Binding-site contacts:
Ligand atom N contacts residue ASP169 of chain 1.A at 2.9 Å (salt-bridge).
Ligand atom C20 contacts residue MET110 of chain 1.A at 3.2 Å (hydrophobic).
Ligand atom N2 contacts residue THR107 of chain 1.A at 3.0 Å (h-bond).
Ligand atom C8 contacts residue ASP169 of chain 1.A at 3.6 Å.
Ligand atom O2 contacts residue ILE85 of chain 1.A at 3.8 Å.
Ligand atom N5 contacts residue TYR36 of chain 1.A at 3.1 Å.
Ligand atom C18 contacts residue ALA52 of chain 1.A at 3.6 Å (hydrophobic).
Ligand atom C18 contacts residue THR107 of chain 1.A at 3.8 Å.
Ligand atom C13 contacts residue LYS54 of chain 1.A at 3.6 Å.
Ligand atom O1 contacts residue VAL39 of chain 1.A at 3.6 Å.
Ligand atom O2 contacts residue ASP169 of chain 1.A at 2.9 Å (salt-bridge).
Ligand atom C21 contacts residue MET110 of chain 1.A at 3.3 Å (hydrophobic).
Ligand atom C18 contacts residue HIS108 of chain 1.A at 3.2 Å.
Ligand atom O contacts residue ALA173 of chain 1.A at 3.5 Å.
Ligand atom C12 contacts residue GLU72 of chain 1.A at 3.3 Å.
Ligand atom C23 contacts residue TYR36 of chain 1.A at 3.3 Å (hydrophobic).
Ligand atom C5 contacts residue ILE167 of chain 1.A at 3.8 Å (hydrophobic).
Ligand atom N5 contacts residue PHE170 of chain 1.A at 3.6 Å.
Ligand atom O contacts residue GLU72 of chain 1.A at 3.3 Å.
Ligand atom N contacts residue GLY171 of chain 1.A at 2.8 Å (h-bond).
Ligand atom C25 contacts residue PHE170 of chain 1.A at 3.8 Å (hydrophobic).
Ligand atom C9 contacts residue ASP169 of chain 1.A at 3.7 Å.
Ligand atom C12 contacts residue LYS54 of chain 1.A at 3.8 Å.
Ligand atom O2 contacts residue LEU168 of chain 1.A at 3.8 Å.
Ligand atom C4 contacts residue ILE85 of chain 1.A at 3.8 Å (hydrophobic).
Ligand atom N2 contacts residue ALA52 of chain 1.A at 3.4 Å.
Ligand atom C9 contacts residue GLU72 of chain 1.A at 3.5 Å.
Ligand atom N1 contacts residue ASP169 of chain 1.A at 3.6 Å (salt-bridge).
Ligand atom C10 contacts residue ASP169 of chain 1.A at 3.3 Å.
Ligand atom C15 contacts residue THR107 of chain 1.A at 3.5 Å.
Ligand atom C17 contacts residue ALA52 of chain 1.A at 3.6 Å (hydrophobic).
Ligand atom N1 contacts residue GLU72 of chain 1.A at 3.0 Å (salt-bridge).
Ligand atom C16 contacts residue ALA52 of chain 1.A at 3.6 Å (hydrophobic).
Ligand atom C24 contacts residue TYR36 of chain 1.A at 3.7 Å (hydrophobic).
Ligand atom C14 contacts residue THR107 of chain 1.A at 3.8 Å.
Ligand atom N3 contacts residue HIS108 of chain 1.A at 3.7 Å.
Ligand atom N3 contacts residue LEU109 of chain 1.A at 3.8 Å.
Ligand atom N3 contacts residue MET110 of chain 1.A at 3.0 Å (h-bond).
Ligand atom C8 contacts residue GLU72 of chain 1.A at 3.8 Å.
Ligand atom O1 contacts residue PHE170 of chain 1.A at 3.5 Å.

Sequence of chain 1.A:
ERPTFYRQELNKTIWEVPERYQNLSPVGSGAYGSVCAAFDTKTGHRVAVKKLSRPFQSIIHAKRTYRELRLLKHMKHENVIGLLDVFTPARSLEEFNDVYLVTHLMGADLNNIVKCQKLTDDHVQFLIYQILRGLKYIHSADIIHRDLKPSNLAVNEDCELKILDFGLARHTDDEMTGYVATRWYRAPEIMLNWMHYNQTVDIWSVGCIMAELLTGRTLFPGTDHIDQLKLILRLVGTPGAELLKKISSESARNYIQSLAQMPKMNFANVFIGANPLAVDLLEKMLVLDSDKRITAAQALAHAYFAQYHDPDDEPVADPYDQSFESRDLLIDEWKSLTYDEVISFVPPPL

The small molecule below binds the protein below.
Small molecule (SMILES): NC(=O)[C@H](CCC1CCCCC1)NC(=O)c1ccc(CNC(=O)c2cnn(-c3ccccc3)c2N)cc1